A protein and the small-molecule ligand that binds it are described below.
Small molecule (SMILES): CC[C@@H]1C(=O)N(C)c2cnc(Nc3ccc(C(=O)NC4CCN(C)CC4)cc3OC)nc2N1C1CCCC1

Binding-site contacts:
Ligand atom N2 contacts residue LEU51 of chain 1.A at 3.8 Å.
Ligand atom C9 contacts residue TYR98 of chain 1.A at 3.8 Å (hydrophobic).
Ligand atom N4 contacts residue ILE105 of chain 1.A at 3.9 Å.
Ligand atom C11 contacts residue PRO41 of chain 1.A at 4.0 Å (hydrophobic).
Ligand atom C17 contacts residue LEU51 of chain 1.A at 4.2 Å (hydrophobic).
Ligand atom N3 contacts residue ILE105 of chain 1.A at 3.8 Å.
Ligand atom N4 contacts residue VAL46 of chain 1.A at 4.0 Å.
Ligand atom C10 contacts residue VAL46 of chain 1.A at 3.6 Å (hydrophobic).
Ligand atom C10 contacts residue LEU51 of chain 1.A at 4.0 Å (hydrophobic).
Ligand atom C3 contacts residue PRO41 of chain 1.A at 4.1 Å (hydrophobic).
Ligand atom C11 contacts residue VAL46 of chain 1.A at 3.7 Å (hydrophobic).
Ligand atom C5 contacts residue ILE105 of chain 1.A at 3.8 Å (hydrophobic).
Ligand atom N5 contacts residue TRP40 of chain 1.A at 3.8 Å.
Ligand atom C10 contacts residue LEU53 of chain 1.A at 3.7 Å (hydrophobic).
Ligand atom C9 contacts residue ASN99 of chain 1.A at 3.5 Å.
Ligand atom C16 contacts residue TRP40 of chain 1.A at 3.7 Å (hydrophobic).
Ligand atom C7 contacts residue LEU51 of chain 1.A at 3.5 Å (hydrophobic).
Ligand atom C9 contacts residue LEU53 of chain 1.A at 4.0 Å (hydrophobic).
Ligand atom C20 contacts residue LEU51 of chain 1.A at 3.8 Å (hydrophobic).
Ligand atom C16 contacts residue LEU51 of chain 1.A at 3.7 Å (hydrophobic).
Ligand atom C1 contacts residue LEU51 of chain 1.A at 3.7 Å (hydrophobic).
Ligand atom O1 contacts residue CYS95 of chain 1.A at 4.0 Å.
Ligand atom O3 contacts residue TRP40 of chain 1.A at 3.5 Å.
Ligand atom C6 contacts residue ILE105 of chain 1.A at 3.7 Å (hydrophobic).
Ligand atom C2 contacts residue ILE105 of chain 1.A at 4.0 Å (hydrophobic).
Ligand atom C5 contacts residue ASN99 of chain 1.A at 3.4 Å.
Ligand atom C11 contacts residue PHE42 of chain 1.A at 3.8 Å (hydrophobic).
Ligand atom C3 contacts residue ILE105 of chain 1.A at 4.0 Å (hydrophobic).
Ligand atom C6 contacts residue ASN99 of chain 1.A at 3.7 Å.
Ligand atom C15 contacts residue LEU53 of chain 1.A at 4.1 Å (hydrophobic).
Ligand atom O1 contacts residue ILE105 of chain 1.A at 3.9 Å.
Ligand atom N5 contacts residue LEU51 of chain 1.A at 3.9 Å.
Ligand atom C12 contacts residue ILE105 of chain 1.A at 3.9 Å (hydrophobic).
Ligand atom C4 contacts residue PRO41 of chain 1.A at 3.1 Å (hydrophobic).
Ligand atom O1 contacts residue ASN99 of chain 1.A at 2.9 Å (h-bond).
Ligand atom C10 contacts residue TYR56 of chain 1.A at 3.9 Å (hydrophobic).
Ligand atom C4 contacts residue VAL46 of chain 1.A at 4.0 Å (hydrophobic).
Ligand atom N1 contacts residue PRO41 of chain 1.A at 3.4 Å (h-bond).
Ligand atom C12 contacts residue ASN99 of chain 1.A at 3.6 Å.
Ligand atom C7 contacts residue TRP40 of chain 1.A at 3.8 Å (hydrophobic).

Sequence of chain 1.A:
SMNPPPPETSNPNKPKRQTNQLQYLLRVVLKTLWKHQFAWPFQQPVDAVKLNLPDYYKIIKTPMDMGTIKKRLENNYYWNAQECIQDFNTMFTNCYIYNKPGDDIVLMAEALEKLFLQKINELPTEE